Binding-site contacts:
Ligand atom O7 contacts residue ASN48 of chain 1.JA at 3.7 Å.
Ligand atom C8 contacts residue THR50 of chain 1.JA at 4.3 Å.
Ligand atom C7 contacts residue SER54 of chain 1.JA at 4.4 Å.
Ligand atom C5 contacts residue ASN48 of chain 1.JA at 3.7 Å.
Ligand atom C7 contacts residue THR57 of chain 1.JA at 4.0 Å.
Ligand atom O7 contacts residue TYR59 of chain 1.JA at 2.3 Å (h-bond).
Ligand atom C7 contacts residue TYR59 of chain 1.JA at 3.4 Å (hydrophobic).
Ligand atom C1 contacts residue THR50 of chain 1.JA at 4.4 Å.
Ligand atom C2 contacts residue ASN48 of chain 1.JA at 2.4 Å.
Ligand atom O7 contacts residue THR57 of chain 1.JA at 3.8 Å.
Ligand atom C5 contacts residue THR50 of chain 1.JA at 3.8 Å.
Ligand atom O5 contacts residue ASN48 of chain 1.JA at 2.4 Å (h-bond).
Ligand atom C8 contacts residue THR57 of chain 1.JA at 3.9 Å.
Ligand atom C6 contacts residue THR50 of chain 1.JA at 3.6 Å.
Ligand atom C8 contacts residue SER55 of chain 1.JA at 3.2 Å.
Ligand atom O6 contacts residue THR50 of chain 1.JA at 4.5 Å.
Ligand atom N2 contacts residue TYR139 of chain 1.JA at 3.6 Å.
Ligand atom C7 contacts residue TYR139 of chain 1.JA at 3.8 Å (hydrophobic).
Ligand atom O5 contacts residue THR50 of chain 1.JA at 3.8 Å.
Ligand atom C3 contacts residue ASN48 of chain 1.JA at 3.8 Å.
Ligand atom C4 contacts residue ASN48 of chain 1.JA at 4.2 Å.
Ligand atom C8 contacts residue TYR59 of chain 1.JA at 3.9 Å (hydrophobic).
Ligand atom C1 contacts residue ASN48 of chain 1.JA at 1.4 Å.
Ligand atom C8 contacts residue ARG56 of chain 1.JA at 4.3 Å.
Ligand atom O1S6 contacts residue GLY53 of chain 1.JA at 3.9 Å.
Ligand atom C8 contacts residue PHE115 of chain 1.JA at 4.0 Å (hydrophobic).
Ligand atom C7 contacts residue SER55 of chain 1.JA at 4.3 Å.
Ligand atom C8 contacts residue SER54 of chain 1.JA at 3.1 Å.
Ligand atom N2 contacts residue ASN48 of chain 1.JA at 2.9 Å (h-bond).
Ligand atom C8 contacts residue TYR139 of chain 1.JA at 3.4 Å (hydrophobic).
Ligand atom C7 contacts residue ASN48 of chain 1.JA at 3.5 Å.

Sequence of chain 1.JA:
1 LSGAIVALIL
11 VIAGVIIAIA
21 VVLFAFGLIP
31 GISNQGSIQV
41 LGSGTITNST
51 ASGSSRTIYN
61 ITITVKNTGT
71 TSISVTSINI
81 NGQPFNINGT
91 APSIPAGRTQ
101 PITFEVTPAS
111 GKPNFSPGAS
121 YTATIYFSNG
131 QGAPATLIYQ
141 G

This small molecule binds to this protein.
Small molecule (SMILES): CC(=O)N[C@H]1[C@H](O[C@H]2[C@H](O)[C@@H](NC(C)=O)CO[C@@H]2CO)O[C@H](CO)[C@@H](O)[C@@H]1O[C@@H]1O[C@H](CS(=O)(=O)O)[C@@H](O)[C@H](O)[C@H]1O